The protein below binds the small molecule below.
Small molecule (SMILES): Cn1cc(Nc2nccc(-c3ccc4c(c3)CN(C3COC3)CC[C@H]4NC(=O)c3cn(C(C)(C)C)nn3)n2)cn1

Sequence of chain 1.A:
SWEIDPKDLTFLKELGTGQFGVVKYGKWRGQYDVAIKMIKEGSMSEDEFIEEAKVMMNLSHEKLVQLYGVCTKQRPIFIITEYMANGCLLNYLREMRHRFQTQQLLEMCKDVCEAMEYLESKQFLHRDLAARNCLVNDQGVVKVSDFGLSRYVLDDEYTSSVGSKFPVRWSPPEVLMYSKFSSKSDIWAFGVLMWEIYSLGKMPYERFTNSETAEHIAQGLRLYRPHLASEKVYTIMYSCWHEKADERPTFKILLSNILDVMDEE

Binding-site contacts:
Ligand atom C17 contacts residue LYS38 of chain 1.A at 3.4 Å.
Ligand atom C22 contacts residue MET85 of chain 1.A at 3.3 Å (hydrophobic).
Ligand atom C27 contacts residue ALA36 of chain 1.A at 3.6 Å (hydrophobic).
Ligand atom C10 contacts residue ASP147 of chain 1.A at 3.4 Å.
Ligand atom C4 contacts residue DTT1 of chain 1.C at 3.8 Å.
Ligand atom C9 contacts residue ASP147 of chain 1.A at 3.6 Å.
Ligand atom C27 contacts residue LEU136 of chain 1.A at 3.4 Å (hydrophobic).
Ligand atom N8 contacts residue GLY88 of chain 1.A at 3.6 Å.
Ligand atom N3 contacts residue ASP147 of chain 1.A at 3.4 Å (salt-bridge).
Ligand atom C9 contacts residue LYS38 of chain 1.A at 3.6 Å.
Ligand atom C26 contacts residue ALA36 of chain 1.A at 3.4 Å (hydrophobic).
Ligand atom C26 contacts residue GLU83 of chain 1.A at 3.4 Å.
Ligand atom N7 contacts residue TYR84 of chain 1.A at 3.5 Å.
Ligand atom N10 contacts residue MET85 of chain 1.A at 3.1 Å (h-bond).
Ligand atom C12 contacts residue ASP129 of chain 1.A at 3.6 Å.
Ligand atom C13 contacts residue VAL154 of chain 1.A at 3.7 Å (hydrophobic).
Ligand atom N9 contacts residue GLY88 of chain 1.A at 3.7 Å.
Ligand atom C23 contacts residue GLY88 of chain 1.A at 3.5 Å.
Ligand atom C22 contacts residue GLY88 of chain 1.A at 3.7 Å.
Ligand atom C23 contacts residue ALA86 of chain 1.A at 3.7 Å (hydrophobic).
Ligand atom C3 contacts residue GLY17 of chain 1.A at 3.6 Å.
Ligand atom C5 contacts residue LEU16 of chain 1.A at 3.2 Å (hydrophobic).
Ligand atom C14 contacts residue ASP147 of chain 1.A at 3.7 Å.
Ligand atom C20 contacts residue LEU136 of chain 1.A at 3.7 Å (hydrophobic).
Ligand atom N4 contacts residue LEU150 of chain 1.A at 3.7 Å.
Ligand atom N3 contacts residue LYS38 of chain 1.A at 3.2 Å.
Ligand atom C17 contacts residue ASP147 of chain 1.A at 3.4 Å.
Ligand atom C23 contacts residue MET85 of chain 1.A at 3.2 Å (hydrophobic).
Ligand atom N3 contacts residue PHE21 of chain 1.A at 3.6 Å.
Ligand atom N10 contacts residue TYR84 of chain 1.A at 3.7 Å.
Ligand atom C21 contacts residue MET85 of chain 1.A at 3.7 Å (hydrophobic).
Ligand atom C1 contacts residue VAL24 of chain 1.A at 3.7 Å (hydrophobic).
Ligand atom C18 contacts residue LYS38 of chain 1.A at 3.7 Å.
Ligand atom N7 contacts residue MET85 of chain 1.A at 2.8 Å (h-bond).
Ligand atom C2 contacts residue VAL24 of chain 1.A at 3.7 Å (hydrophobic).
Ligand atom N4 contacts residue ASP147 of chain 1.A at 3.7 Å.
Ligand atom O2 contacts residue LYS38 of chain 1.A at 3.0 Å (salt-bridge).
Ligand atom C26 contacts residue LEU136 of chain 1.A at 3.5 Å (hydrophobic).
Ligand atom N4 contacts residue PHE21 of chain 1.A at 3.3 Å.
Ligand atom C6 contacts residue THR18 of chain 1.A at 3.5 Å.